Sequence of chain 1.A:
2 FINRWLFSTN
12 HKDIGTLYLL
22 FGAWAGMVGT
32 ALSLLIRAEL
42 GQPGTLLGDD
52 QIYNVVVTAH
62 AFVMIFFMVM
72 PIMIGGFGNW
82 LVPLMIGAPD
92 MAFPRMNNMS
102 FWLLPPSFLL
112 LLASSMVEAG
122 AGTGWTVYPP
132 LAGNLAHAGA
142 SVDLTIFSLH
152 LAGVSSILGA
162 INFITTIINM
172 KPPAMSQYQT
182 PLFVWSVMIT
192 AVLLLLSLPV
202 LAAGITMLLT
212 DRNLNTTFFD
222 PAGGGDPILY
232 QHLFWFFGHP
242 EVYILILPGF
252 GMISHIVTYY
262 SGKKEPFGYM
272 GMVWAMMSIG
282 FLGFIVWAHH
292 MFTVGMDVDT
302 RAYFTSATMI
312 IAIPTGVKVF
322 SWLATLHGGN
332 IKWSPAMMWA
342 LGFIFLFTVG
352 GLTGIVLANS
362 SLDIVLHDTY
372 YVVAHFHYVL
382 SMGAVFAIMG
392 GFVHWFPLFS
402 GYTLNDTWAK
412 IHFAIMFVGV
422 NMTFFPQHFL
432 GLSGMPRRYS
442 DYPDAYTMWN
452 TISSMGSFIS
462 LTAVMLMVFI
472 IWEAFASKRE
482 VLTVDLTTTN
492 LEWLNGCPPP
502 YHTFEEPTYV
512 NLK

A protein and the small-molecule ligand that binds it are described below.
Small molecule (SMILES): C[C@H](CCC(=O)O)[C@H]1CC[C@H]2[C@@H]3[C@H](O)C[C@@H]4C[C@H](O)CC[C@]4(C)[C@H]3C[C@H](O)[C@]12C

Sequence of chain 1.C:
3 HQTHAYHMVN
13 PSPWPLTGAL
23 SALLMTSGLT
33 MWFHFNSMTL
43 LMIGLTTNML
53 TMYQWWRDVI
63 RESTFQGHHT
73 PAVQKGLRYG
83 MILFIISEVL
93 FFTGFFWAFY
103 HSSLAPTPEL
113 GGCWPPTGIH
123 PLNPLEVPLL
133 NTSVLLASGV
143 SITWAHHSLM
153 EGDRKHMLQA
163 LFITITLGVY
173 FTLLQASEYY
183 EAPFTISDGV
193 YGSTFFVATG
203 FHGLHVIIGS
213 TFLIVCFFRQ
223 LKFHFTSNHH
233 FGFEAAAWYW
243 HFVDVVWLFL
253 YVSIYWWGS

Binding-site contacts:
Ligand atom C2 contacts residue ASP300 of chain 1.A at 3.7 Å.
Ligand atom C21 contacts residue TRP288 of chain 1.A at 3.8 Å (hydrophobic).
Ligand atom C24 contacts residue PGV1 of chain 1.RA at 4.0 Å.
Ligand atom C20 contacts residue PGV1 of chain 1.RA at 4.3 Å.
Ligand atom O3 contacts residue ASP300 of chain 1.A at 3.5 Å.
Ligand atom O26 contacts residue TRP99 of chain 1.C at 2.8 Å (h-bond).
Ligand atom C23 contacts residue HIS233 of chain 1.A at 3.9 Å.
Ligand atom C11 contacts residue THR301 of chain 1.A at 4.1 Å.
Ligand atom C19 contacts residue TYR304 of chain 1.A at 4.1 Å (hydrophobic).
Ligand atom C10 contacts residue TYR304 of chain 1.A at 4.5 Å (hydrophobic).
Ligand atom C2 contacts residue TYR304 of chain 1.A at 4.0 Å (hydrophobic).
Ligand atom C24 contacts residue TRP99 of chain 1.C at 3.5 Å (hydrophobic).
Ligand atom O25 contacts residue PGV1 of chain 1.RA at 3.5 Å.
Ligand atom C9 contacts residue THR301 of chain 1.A at 4.5 Å.
Ligand atom C23 contacts residue PGV1 of chain 1.RA at 4.0 Å.
Ligand atom O25 contacts residue HIS233 of chain 1.A at 3.7 Å.
Ligand atom O12 contacts residue THR301 of chain 1.A at 2.8 Å (h-bond).
Ligand atom O26 contacts residue PGV1 of chain 1.RA at 3.4 Å (h-bond).
Ligand atom C12 contacts residue PHE305 of chain 1.A at 3.9 Å (hydrophobic).
Ligand atom C11 contacts residue PHE305 of chain 1.A at 3.9 Å (hydrophobic).
Ligand atom C12 contacts residue THR301 of chain 1.A at 3.8 Å.
Ligand atom C1 contacts residue ASP300 of chain 1.A at 4.5 Å.
Ligand atom C1 contacts residue TYR304 of chain 1.A at 3.4 Å (hydrophobic).
Ligand atom O26 contacts residue HIS233 of chain 1.A at 4.2 Å.
Ligand atom O26 contacts residue HIS103 of chain 1.C at 2.6 Å (h-bond).
Ligand atom O25 contacts residue HIS103 of chain 1.C at 3.1 Å (h-bond).
Ligand atom C23 contacts residue TRP99 of chain 1.C at 3.5 Å (hydrophobic).
Ligand atom C15 contacts residue PGV1 of chain 1.RA at 3.7 Å.
Ligand atom C20 contacts residue TRP288 of chain 1.A at 4.2 Å (hydrophobic).
Ligand atom C18 contacts residue TRP288 of chain 1.A at 4.1 Å (hydrophobic).
Ligand atom C24 contacts residue HIS233 of chain 1.A at 3.6 Å.
Ligand atom C24 contacts residue HIS103 of chain 1.C at 3.2 Å.
Ligand atom C22 contacts residue PGV1 of chain 1.RA at 4.2 Å.
Ligand atom C21 contacts residue HIS233 of chain 1.A at 3.7 Å.
Ligand atom C2 contacts residue THR301 of chain 1.A at 3.9 Å.
Ligand atom C3 contacts residue ASP300 of chain 1.A at 4.5 Å.
Ligand atom C16 contacts residue PGV1 of chain 1.RA at 4.0 Å.
Ligand atom C11 contacts residue TYR304 of chain 1.A at 4.4 Å (hydrophobic).